Binding-site contacts:
Ligand atom C2 contacts residue ASN13 of chain 1.A at 2.5 Å.
Ligand atom C3 contacts residue ASN13 of chain 1.A at 3.8 Å.
Ligand atom C6 contacts residue ALA4 of chain 1.F at 3.8 Å (hydrophobic).
Ligand atom C7 contacts residue ASN13 of chain 1.A at 4.1 Å.
Ligand atom C1 contacts residue ASN13 of chain 1.A at 1.4 Å.
Ligand atom C4 contacts residue ASN13 of chain 1.A at 4.2 Å.
Ligand atom O6 contacts residue ALA4 of chain 1.F at 4.2 Å.
Ligand atom O7 contacts residue DTY2 of chain 1.F at 4.4 Å.
Ligand atom O5 contacts residue ASN13 of chain 1.A at 2.4 Å (h-bond).
Ligand atom C2 contacts residue DTY2 of chain 1.F at 4.4 Å.
Ligand atom O5 contacts residue DTY2 of chain 1.F at 3.8 Å.
Ligand atom C5 contacts residue ASN13 of chain 1.A at 3.7 Å.
Ligand atom C1 contacts residue DTY2 of chain 1.F at 4.3 Å.
Ligand atom N2 contacts residue ASN13 of chain 1.A at 2.9 Å (h-bond).

This small molecule binds to this protein.
Small molecule (SMILES): CC(=O)N[C@@H]1[C@@H](O)[C@H](O)[C@@H](CO)O[C@H]1O

Sequence of chain 1.A:
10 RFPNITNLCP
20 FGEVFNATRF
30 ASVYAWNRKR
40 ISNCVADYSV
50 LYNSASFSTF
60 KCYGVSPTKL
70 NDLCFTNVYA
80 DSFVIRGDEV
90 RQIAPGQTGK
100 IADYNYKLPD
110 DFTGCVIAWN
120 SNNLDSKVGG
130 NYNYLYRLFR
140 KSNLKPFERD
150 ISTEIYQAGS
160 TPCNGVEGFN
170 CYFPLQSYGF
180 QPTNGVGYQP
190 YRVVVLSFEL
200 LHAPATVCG

Sequence of chain 1.F:
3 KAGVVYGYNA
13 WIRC